Binding-site contacts:
Ligand atom O2 contacts residue NAG1 of chain 30.T at 3.4 Å (h-bond).
Ligand atom C3 contacts residue NAG1 of chain 30.T at 4.1 Å.
Ligand atom O6 contacts residue NAG1 of chain 30.T at 4.5 Å.
Ligand atom O3 contacts residue BMA1 of chain 30.V at 1.1 Å.
Ligand atom C5 contacts residue NAG1 of chain 30.T at 3.8 Å.
Ligand atom O2 contacts residue BMA1 of chain 30.V at 3.0 Å (h-bond).
Ligand atom C2 contacts residue BMA1 of chain 30.V at 3.2 Å.
Ligand atom C2 contacts residue NAG1 of chain 30.T at 2.9 Å.
Ligand atom C3 contacts residue BMA1 of chain 30.V at 2.5 Å.
Ligand atom O2 contacts residue HIS2 of chain 30.D at 3.4 Å (h-bond).
Ligand atom O5 contacts residue NAG1 of chain 30.T at 2.5 Å (h-bond).
Ligand atom C2 contacts residue HIS2 of chain 30.D at 4.5 Å.
Ligand atom C1 contacts residue NAG1 of chain 30.T at 1.7 Å.
Ligand atom C4 contacts residue BMA1 of chain 30.V at 3.6 Å.
Ligand atom O4 contacts residue BMA1 of chain 30.V at 4.0 Å.

This small molecule binds to this protein.
Small molecule (SMILES): OC[C@H]1O[C@@H](O)[C@@H](O)[C@@H](O)[C@@H]1O

Sequence of chain 30.D:
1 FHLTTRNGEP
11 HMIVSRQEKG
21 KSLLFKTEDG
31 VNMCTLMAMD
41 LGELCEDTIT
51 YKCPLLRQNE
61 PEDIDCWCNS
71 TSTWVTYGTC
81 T